The protein below binds the small molecule below.
Small molecule (SMILES): Nc1nc2[nH]c(-c3ccccc3)c(-c3ccccc3)c2c(=O)[nH]1

Sequence of chain 1.A:
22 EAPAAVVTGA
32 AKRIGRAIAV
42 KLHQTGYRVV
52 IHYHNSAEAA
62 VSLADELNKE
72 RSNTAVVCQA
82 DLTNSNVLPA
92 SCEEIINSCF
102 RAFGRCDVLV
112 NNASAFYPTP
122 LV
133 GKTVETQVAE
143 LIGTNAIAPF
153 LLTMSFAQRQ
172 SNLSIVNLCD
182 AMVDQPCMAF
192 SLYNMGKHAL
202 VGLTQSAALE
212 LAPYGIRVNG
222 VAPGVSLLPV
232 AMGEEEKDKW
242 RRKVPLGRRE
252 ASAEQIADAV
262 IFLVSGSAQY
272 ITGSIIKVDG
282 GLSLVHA

Binding-site contacts:
Ligand atom CAH contacts residue LEU229 of chain 1.A at 3.6 Å (hydrophobic).
Ligand atom CAK contacts residue PHE117 of chain 1.A at 3.6 Å (hydrophobic).
Ligand atom CAQ contacts residue NAP1 of chain 1.F at 3.6 Å.
Ligand atom CAJ contacts residue NAP1 of chain 1.F at 3.6 Å.
Ligand atom CAT contacts residue PHE117 of chain 1.A at 3.7 Å (hydrophobic).
Ligand atom CAP contacts residue PHE117 of chain 1.A at 3.4 Å (hydrophobic).
Ligand atom CAW contacts residue PHE117 of chain 1.A at 3.7 Å (hydrophobic).
Ligand atom CAV contacts residue PHE117 of chain 1.A at 3.6 Å (hydrophobic).
Ligand atom OAB contacts residue NAP1 of chain 1.F at 3.5 Å (h-bond).
Ligand atom CAP contacts residue NAP1 of chain 1.F at 3.3 Å.
Ligand atom CAE contacts residue ASP181 of chain 1.A at 3.6 Å.
Ligand atom CAH contacts residue NAP1 of chain 1.F at 3.5 Å.
Ligand atom CAS contacts residue NAP1 of chain 1.F at 3.4 Å.
Ligand atom NAO contacts residue TYR194 of chain 1.A at 2.7 Å (h-bond).
Ligand atom OAB contacts residue ARG34 of chain 1.A at 3.4 Å (salt-bridge).
Ligand atom NAA contacts residue SER115 of chain 1.A at 2.9 Å (h-bond).
Ligand atom CAU contacts residue PHE117 of chain 1.A at 3.7 Å (hydrophobic).
Ligand atom NAN contacts residue NAP1 of chain 1.F at 2.7 Å (h-bond).
Ligand atom NAM contacts residue TYR194 of chain 1.A at 3.5 Å (h-bond).
Ligand atom CAS contacts residue PHE117 of chain 1.A at 3.7 Å (hydrophobic).
Ligand atom CAF contacts residue GLY225 of chain 1.A at 3.4 Å.
Ligand atom CAE contacts residue CYS188 of chain 1.A at 3.6 Å (hydrophobic).
Ligand atom CAR contacts residue NAP1 of chain 1.F at 3.8 Å.
Ligand atom CAV contacts residue TYR194 of chain 1.A at 3.5 Å (hydrophobic).
Ligand atom CAC contacts residue MET183 of chain 1.A at 3.6 Å (hydrophobic).
Ligand atom CAJ contacts residue GLY225 of chain 1.A at 3.2 Å.
Ligand atom CAI contacts residue TYR194 of chain 1.A at 3.7 Å (hydrophobic).
Ligand atom CAI contacts residue ASP181 of chain 1.A at 3.3 Å.
Ligand atom OAB contacts residue PRO230 of chain 1.A at 3.5 Å.
Ligand atom NAM contacts residue NAP1 of chain 1.F at 3.0 Å (h-bond).
Ligand atom NAM contacts residue PHE117 of chain 1.A at 3.6 Å.
Ligand atom CAL contacts residue NAP1 of chain 1.F at 2.9 Å.
Ligand atom CAD contacts residue LEU229 of chain 1.A at 3.6 Å (hydrophobic).
Ligand atom NAA contacts residue PHE117 of chain 1.A at 3.6 Å.
Ligand atom NAA contacts residue NAP1 of chain 1.F at 2.9 Å (h-bond).
Ligand atom CAH contacts residue PRO230 of chain 1.A at 3.3 Å (hydrophobic).
Ligand atom NAO contacts residue NAP1 of chain 1.F at 3.5 Å.
Ligand atom NAO contacts residue PHE117 of chain 1.A at 3.6 Å.
Ligand atom CAU contacts residue NAP1 of chain 1.F at 3.5 Å.
Ligand atom CAD contacts residue PRO230 of chain 1.A at 3.5 Å (hydrophobic).